This small molecule binds to this protein.
Small molecule (SMILES): O=c1ccn([C@@H]2O[C@H](CO[P](=O)(O)O[P](=O)(O)O[C@H]3O[C@H](CO)[C@@H](O)[C@H](O)[C@H]3O)[C@@H](O)[C@H]2O)c(=O)[nH]1

Sequence of chain 1.C:
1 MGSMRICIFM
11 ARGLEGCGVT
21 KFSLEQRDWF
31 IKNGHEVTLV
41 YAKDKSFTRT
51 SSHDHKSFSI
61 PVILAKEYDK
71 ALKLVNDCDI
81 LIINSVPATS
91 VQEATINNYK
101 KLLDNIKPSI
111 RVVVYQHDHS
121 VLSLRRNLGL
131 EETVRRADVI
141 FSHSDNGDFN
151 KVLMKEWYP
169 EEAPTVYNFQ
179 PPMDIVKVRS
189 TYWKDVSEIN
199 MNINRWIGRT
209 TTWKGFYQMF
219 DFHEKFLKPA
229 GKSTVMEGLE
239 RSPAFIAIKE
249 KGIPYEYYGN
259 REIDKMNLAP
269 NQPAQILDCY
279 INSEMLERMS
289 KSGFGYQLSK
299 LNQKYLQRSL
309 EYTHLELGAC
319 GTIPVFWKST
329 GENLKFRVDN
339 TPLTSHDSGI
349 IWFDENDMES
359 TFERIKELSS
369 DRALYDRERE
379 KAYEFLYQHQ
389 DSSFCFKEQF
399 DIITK

Binding-site contacts:
Ligand atom O3' contacts residue HIS119 of chain 1.C at 2.5 Å (h-bond).
Ligand atom O2 contacts residue ASN280 of chain 1.C at 3.2 Å.
Ligand atom N3 contacts residue SER52 of chain 1.C at 3.2 Å (h-bond).
Ligand atom C6 contacts residue TYR278 of chain 1.C at 3.2 Å (hydrophobic).
Ligand atom C4 contacts residue ARG49 of chain 1.C at 3.3 Å.
Ligand atom C5C contacts residue GLY18 of chain 1.C at 3.4 Å.
Ligand atom C2 contacts residue TYR278 of chain 1.C at 3.0 Å (hydrophobic).
Ligand atom O6' contacts residue HIS143 of chain 1.C at 3.0 Å (h-bond).
Ligand atom C4 contacts residue TYR278 of chain 1.C at 3.5 Å (hydrophobic).
Ligand atom O3C contacts residue GLU314 of chain 1.C at 2.6 Å (salt-bridge).
Ligand atom C2C contacts residue ASN280 of chain 1.C at 3.5 Å.
Ligand atom C2C contacts residue GLU314 of chain 1.C at 3.5 Å.
Ligand atom O5C contacts residue GLY18 of chain 1.C at 3.3 Å.
Ligand atom O2' contacts residue TRP211 of chain 1.C at 3.3 Å.
Ligand atom C5 contacts residue ARG49 of chain 1.C at 3.4 Å.
Ligand atom O4 contacts residue TYR278 of chain 1.C at 2.9 Å (h-bond).
Ligand atom O3C contacts residue ASN280 of chain 1.C at 3.3 Å (h-bond).
Ligand atom O1A contacts residue TYR310 of chain 1.C at 3.3 Å (h-bond).
Ligand atom C3C contacts residue GLU314 of chain 1.C at 3.5 Å.
Ligand atom C2C contacts residue TYR278 of chain 1.C at 3.1 Å (hydrophobic).
Ligand atom O4 contacts residue ARG49 of chain 1.C at 2.6 Å (salt-bridge).
Ligand atom O1B contacts residue ARG207 of chain 1.C at 3.1 Å (salt-bridge).
Ligand atom N1 contacts residue TYR278 of chain 1.C at 3.3 Å (h-bond).
Ligand atom O2C contacts residue ASN280 of chain 1.C at 2.5 Å (h-bond).
Ligand atom O5' contacts residue GLY18 of chain 1.C at 3.3 Å.
Ligand atom O2C contacts residue TYR278 of chain 1.C at 3.0 Å (h-bond).
Ligand atom O3B contacts residue GLY18 of chain 1.C at 3.2 Å.
Ligand atom O2 contacts residue TYR278 of chain 1.C at 3.2 Å.
Ligand atom O3' contacts residue GLU309 of chain 1.C at 3.4 Å.
Ligand atom O6' contacts residue HIS117 of chain 1.C at 3.2 Å (h-bond).
Ligand atom O2B contacts residue GLY18 of chain 1.C at 3.2 Å (h-bond).
Ligand atom O2A contacts residue THR311 of chain 1.C at 2.7 Å (h-bond).
Ligand atom O3A contacts residue LYS212 of chain 1.C at 3.5 Å (salt-bridge).
Ligand atom C5 contacts residue TYR278 of chain 1.C at 3.5 Å (hydrophobic).
Ligand atom O1B contacts residue LYS212 of chain 1.C at 2.6 Å (salt-bridge).
Ligand atom O2 contacts residue SER52 of chain 1.C at 3.3 Å.
Ligand atom N3 contacts residue TYR278 of chain 1.C at 2.8 Å (h-bond).
Ligand atom O2B contacts residue ARG207 of chain 1.C at 3.4 Å (salt-bridge).
Ligand atom O2B contacts residue CYS17 of chain 1.C at 3.1 Å.
Ligand atom O2C contacts residue GLU314 of chain 1.C at 2.6 Å (salt-bridge).